This small molecule binds to this protein.
Small molecule (SMILES): CC(=O)N[C@H]1[C@H](O[C@H]2[C@H](O)[C@@H](NC(C)=O)CO[C@@H]2CO)O[C@H](CO)[C@@H](O[C@@H]2O[C@H](CO[C@H]3O[C@H](CO)[C@@H](O)[C@H](O)[C@@H]3O[C@@H]3O[C@H](CO)[C@@H](O[C@@H]4O[C@H](CO)[C@H](O)[C@H](O)[C@H]4O)[C@H](O)[C@H]3NC(C)=O)[C@@H](O)[C@H](O[C@H]3O[C@H](CO)[C@@H](O)[C@H](O)[C@@H]3O[C@@H]3O[C@H](CO)[C@@H](O)[C@H](O)[C@H]3NC(C)=O)[C@@H]2O)[C@@H]1O

Binding-site contacts:
Ligand atom C8 contacts residue ASP41 of chain 1.A at 3.2 Å.
Ligand atom C3 contacts residue ASN73 of chain 1.A at 3.7 Å.
Ligand atom O5 contacts residue ASN73 of chain 1.A at 2.3 Å (h-bond).
Ligand atom C3 contacts residue THR36 of chain 1.A at 3.6 Å.
Ligand atom C1 contacts residue PHE19 of chain 1.A at 3.7 Å (hydrophobic).
Ligand atom C2 contacts residue ASN73 of chain 1.A at 2.3 Å.
Ligand atom O7 contacts residue VAL40 of chain 1.A at 3.6 Å.
Ligand atom N2 contacts residue ASN73 of chain 1.A at 2.9 Å (h-bond).
Ligand atom C1 contacts residue ASN73 of chain 1.A at 1.4 Å.
Ligand atom O7 contacts residue ASN73 of chain 1.A at 3.3 Å (h-bond).
Ligand atom C1 contacts residue LYS22 of chain 1.A at 3.6 Å.
Ligand atom C7 contacts residue ARG77 of chain 1.A at 3.6 Å.
Ligand atom C5 contacts residue ASN73 of chain 1.A at 3.6 Å.
Ligand atom O2 contacts residue GLU34 of chain 1.A at 3.7 Å.
Ligand atom C2 contacts residue ASP41 of chain 1.A at 3.6 Å.
Ligand atom O3 contacts residue GLU34 of chain 1.A at 2.7 Å (salt-bridge).
Ligand atom O4 contacts residue LYS22 of chain 1.A at 3.5 Å.
Ligand atom C2 contacts residue PRO20 of chain 1.A at 3.4 Å (hydrophobic).
Ligand atom C2 contacts residue THR36 of chain 1.A at 3.7 Å.
Ligand atom N2 contacts residue ASP41 of chain 1.A at 2.6 Å (salt-bridge).
Ligand atom C3 contacts residue ASP41 of chain 1.A at 3.6 Å.
Ligand atom O3 contacts residue LYS22 of chain 1.A at 2.8 Å (salt-bridge).
Ligand atom O5 contacts residue LYS22 of chain 1.A at 2.8 Å (salt-bridge).
Ligand atom O7 contacts residue ARG77 of chain 1.A at 3.1 Å (salt-bridge).
Ligand atom C2 contacts residue PHE17 of chain 1.A at 3.7 Å (hydrophobic).
Ligand atom C1 contacts residue THR75 of chain 1.A at 3.7 Å.
Ligand atom C3 contacts residue GLU34 of chain 1.A at 3.7 Å.
Ligand atom O2 contacts residue PRO20 of chain 1.A at 3.0 Å (h-bond).
Ligand atom O3 contacts residue PRO21 of chain 1.A at 3.5 Å.
Ligand atom O4 contacts residue VAL40 of chain 1.A at 3.7 Å.
Ligand atom C7 contacts residue ASP41 of chain 1.A at 3.3 Å.
Ligand atom C5 contacts residue LYS22 of chain 1.A at 3.6 Å.
Ligand atom O6 contacts residue PHE19 of chain 1.A at 3.6 Å.
Ligand atom C6 contacts residue LYS22 of chain 1.A at 3.7 Å.
Ligand atom C6 contacts residue PHE17 of chain 1.A at 3.7 Å (hydrophobic).
Ligand atom C7 contacts residue ASN73 of chain 1.A at 3.3 Å.
Ligand atom O2 contacts residue THR36 of chain 1.A at 3.0 Å (h-bond).
Ligand atom O7 contacts residue LYS110 of chain 1.A at 3.2 Å (salt-bridge).
Ligand atom C5 contacts residue PHE19 of chain 1.A at 3.7 Å (hydrophobic).
Ligand atom C8 contacts residue ARG77 of chain 1.A at 3.4 Å.

Sequence of chain 1.A:
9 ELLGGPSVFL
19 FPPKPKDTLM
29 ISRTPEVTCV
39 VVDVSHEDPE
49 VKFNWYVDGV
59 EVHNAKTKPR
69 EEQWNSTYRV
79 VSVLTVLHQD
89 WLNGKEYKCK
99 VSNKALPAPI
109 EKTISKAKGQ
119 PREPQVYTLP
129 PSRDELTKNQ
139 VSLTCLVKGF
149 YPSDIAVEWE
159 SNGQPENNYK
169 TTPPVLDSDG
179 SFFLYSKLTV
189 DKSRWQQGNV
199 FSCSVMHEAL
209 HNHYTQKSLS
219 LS